A protein and the small-molecule ligand that binds it are described below.
Small molecule (SMILES): CC(=O)N[C@@H]1[C@@H](O)[C@H](O)[C@@H](CO)O[C@H]1O

Binding-site contacts:
Ligand atom C3 contacts residue ASN272 of chain 1.A at 3.7 Å.
Ligand atom C2 contacts residue ASN272 of chain 1.A at 2.4 Å.
Ligand atom C7 contacts residue GLU268 of chain 1.A at 4.5 Å.
Ligand atom C5 contacts residue ASN272 of chain 1.A at 3.7 Å.
Ligand atom N2 contacts residue ASN272 of chain 1.A at 2.8 Å (h-bond).
Ligand atom O5 contacts residue ASN272 of chain 1.A at 2.4 Å (h-bond).
Ligand atom C8 contacts residue VAL269 of chain 1.A at 4.1 Å (hydrophobic).
Ligand atom C4 contacts residue ASN272 of chain 1.A at 4.2 Å.
Ligand atom C8 contacts residue ASN272 of chain 1.A at 4.5 Å.
Ligand atom C1 contacts residue ASN272 of chain 1.A at 1.4 Å.
Ligand atom C7 contacts residue ASN272 of chain 1.A at 3.3 Å.
Ligand atom C8 contacts residue GLU268 of chain 1.A at 3.7 Å.
Ligand atom O7 contacts residue ASN272 of chain 1.A at 3.4 Å (h-bond).
Ligand atom N2 contacts residue GLU268 of chain 1.A at 4.1 Å.

Sequence of chain 1.A:
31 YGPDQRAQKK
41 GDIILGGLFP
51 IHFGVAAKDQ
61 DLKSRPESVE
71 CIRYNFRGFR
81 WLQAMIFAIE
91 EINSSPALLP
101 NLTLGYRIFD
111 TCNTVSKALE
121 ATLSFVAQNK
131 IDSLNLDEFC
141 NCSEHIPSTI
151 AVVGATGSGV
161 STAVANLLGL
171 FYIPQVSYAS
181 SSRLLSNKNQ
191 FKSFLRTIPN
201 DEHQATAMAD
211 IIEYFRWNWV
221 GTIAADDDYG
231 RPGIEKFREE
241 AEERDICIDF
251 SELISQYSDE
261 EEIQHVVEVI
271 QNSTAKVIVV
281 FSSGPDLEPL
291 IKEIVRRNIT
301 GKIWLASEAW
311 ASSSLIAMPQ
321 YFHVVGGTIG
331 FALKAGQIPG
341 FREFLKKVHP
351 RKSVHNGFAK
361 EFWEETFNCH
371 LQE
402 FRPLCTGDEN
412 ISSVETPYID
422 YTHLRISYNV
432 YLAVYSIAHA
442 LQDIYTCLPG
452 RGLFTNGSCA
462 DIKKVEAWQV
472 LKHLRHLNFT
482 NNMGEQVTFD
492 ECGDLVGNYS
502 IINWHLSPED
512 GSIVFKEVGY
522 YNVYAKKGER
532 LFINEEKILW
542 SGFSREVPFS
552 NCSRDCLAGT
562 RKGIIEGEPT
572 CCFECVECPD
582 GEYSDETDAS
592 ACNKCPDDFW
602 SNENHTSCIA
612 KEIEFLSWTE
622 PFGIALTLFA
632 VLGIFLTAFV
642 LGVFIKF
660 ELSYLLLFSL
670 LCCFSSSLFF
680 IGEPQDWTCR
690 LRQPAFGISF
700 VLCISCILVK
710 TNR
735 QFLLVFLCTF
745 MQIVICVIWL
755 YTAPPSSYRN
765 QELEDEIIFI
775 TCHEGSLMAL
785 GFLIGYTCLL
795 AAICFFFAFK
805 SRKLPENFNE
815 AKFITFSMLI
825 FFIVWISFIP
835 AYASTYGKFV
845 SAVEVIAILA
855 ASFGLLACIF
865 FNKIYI